Sequence of chain 3.B:
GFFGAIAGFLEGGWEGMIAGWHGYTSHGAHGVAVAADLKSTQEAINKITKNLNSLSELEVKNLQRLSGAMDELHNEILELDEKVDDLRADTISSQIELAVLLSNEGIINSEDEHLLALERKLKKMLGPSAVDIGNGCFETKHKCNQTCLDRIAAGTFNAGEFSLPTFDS

Sequence of chain 3.A:
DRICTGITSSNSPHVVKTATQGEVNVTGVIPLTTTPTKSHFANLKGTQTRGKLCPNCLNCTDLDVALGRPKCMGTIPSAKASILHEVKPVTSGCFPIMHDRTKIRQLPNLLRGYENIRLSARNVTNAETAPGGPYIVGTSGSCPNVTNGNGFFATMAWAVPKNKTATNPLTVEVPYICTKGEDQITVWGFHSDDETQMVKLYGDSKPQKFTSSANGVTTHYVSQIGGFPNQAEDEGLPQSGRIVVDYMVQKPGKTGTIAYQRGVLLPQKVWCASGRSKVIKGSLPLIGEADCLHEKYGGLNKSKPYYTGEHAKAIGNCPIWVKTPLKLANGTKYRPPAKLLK

A small-molecule ligand and the protein it binds are described below.
Small molecule (SMILES): CC(=O)N[C@H]1[C@H](O[C@H]2[C@H](O)[C@@H](NC(C)=O)CO[C@@H]2CO)O[C@H](CO)[C@@H](O)[C@@H]1O

Binding-site contacts:
Ligand atom C5 contacts residue ILE45 of chain 3.B at 4.3 Å (hydrophobic).
Ligand atom O7 contacts residue THR49 of chain 3.B at 3.5 Å (h-bond).
Ligand atom O6 contacts residue TRP21 of chain 3.B at 3.5 Å (h-bond).
Ligand atom C2 contacts residue ASN330 of chain 3.A at 2.4 Å.
Ligand atom C8 contacts residue ILE30 of chain 3.A at 4.0 Å (hydrophobic).
Ligand atom O7 contacts residue ILE30 of chain 3.A at 4.0 Å.
Ligand atom C7 contacts residue THR49 of chain 3.B at 3.9 Å.
Ligand atom O4 contacts residue ILE45 of chain 3.B at 4.4 Å.
Ligand atom C5 contacts residue ASN330 of chain 3.A at 3.7 Å.
Ligand atom C3 contacts residue ASN330 of chain 3.A at 3.7 Å.
Ligand atom O5 contacts residue ASN330 of chain 3.A at 2.4 Å (h-bond).
Ligand atom C1 contacts residue ASN330 of chain 3.A at 1.4 Å.
Ligand atom N2 contacts residue ASN330 of chain 3.A at 2.8 Å (h-bond).
Ligand atom C7 contacts residue ILE30 of chain 3.A at 3.8 Å (hydrophobic).
Ligand atom O7 contacts residue ILE45 of chain 3.B at 3.6 Å.
Ligand atom C4 contacts residue ASN330 of chain 3.A at 4.2 Å.
Ligand atom N2 contacts residue ILE30 of chain 3.A at 4.1 Å.
Ligand atom O7 contacts residue ASN330 of chain 3.A at 3.3 Å (h-bond).
Ligand atom O5 contacts residue TRP21 of chain 3.B at 4.3 Å.
Ligand atom C8 contacts residue THR49 of chain 3.B at 3.5 Å.
Ligand atom C7 contacts residue ASN330 of chain 3.A at 3.4 Å.